A protein and the small-molecule ligand that binds it are described below.
Small molecule (SMILES): OC[C@H]1O[C@@H](O[C@@H]2CO[C@H](CO)[C@@H](O)[C@@H]2O)[C@@H](O)[C@@H](O)[C@@H]1O

Sequence of chain 1.C:
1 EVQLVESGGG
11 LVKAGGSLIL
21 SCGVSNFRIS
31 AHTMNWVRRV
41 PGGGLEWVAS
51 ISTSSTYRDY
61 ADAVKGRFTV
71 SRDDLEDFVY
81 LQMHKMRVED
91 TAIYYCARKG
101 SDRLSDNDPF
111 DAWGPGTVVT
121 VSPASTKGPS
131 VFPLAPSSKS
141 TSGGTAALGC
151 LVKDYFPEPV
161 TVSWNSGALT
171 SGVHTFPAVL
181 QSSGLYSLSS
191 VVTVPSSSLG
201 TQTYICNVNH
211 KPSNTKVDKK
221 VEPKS

Binding-site contacts:
Ligand atom C5 contacts residue SER105 of chain 1.C at 3.3 Å.
Ligand atom O2 contacts residue MAN7 of chain 1.BA at 3.6 Å (h-bond).
Ligand atom O5 contacts residue SER105 of chain 1.C at 3.4 Å.
Ligand atom O4 contacts residue ASP108 of chain 1.C at 3.2 Å (salt-bridge).
Ligand atom O3 contacts residue GLY100 of chain 1.C at 3.1 Å.
Ligand atom C6 contacts residue LEU104 of chain 1.C at 3.1 Å (hydrophobic).
Ligand atom O4 contacts residue ASN107 of chain 1.C at 4.1 Å.
Ligand atom O5 contacts residue LEU104 of chain 1.C at 3.5 Å (h-bond).
Ligand atom O3 contacts residue LEU104 of chain 1.C at 3.7 Å.
Ligand atom C1 contacts residue ASP106 of chain 1.C at 3.0 Å.
Ligand atom C5 contacts residue MAN7 of chain 1.BA at 2.8 Å.
Ligand atom C1 contacts residue MAN7 of chain 1.BA at 2.0 Å.
Ligand atom C3 contacts residue SER105 of chain 1.C at 3.7 Å.
Ligand atom O4 contacts residue LYS99 of chain 1.C at 4.0 Å.
Ligand atom C1 contacts residue ALA31 of chain 1.C at 3.9 Å (hydrophobic).
Ligand atom O2 contacts residue HIS32 of chain 1.C at 3.2 Å.
Ligand atom O6 contacts residue ASP106 of chain 1.C at 4.2 Å.
Ligand atom O5 contacts residue ASP106 of chain 1.C at 3.1 Å (salt-bridge).
Ligand atom C3 contacts residue MAN7 of chain 1.BA at 2.4 Å.
Ligand atom C3 contacts residue LEU104 of chain 1.C at 4.0 Å (hydrophobic).
Ligand atom C6 contacts residue MAN7 of chain 1.BA at 4.2 Å.
Ligand atom O5 contacts residue MAN7 of chain 1.BA at 2.7 Å (h-bond).
Ligand atom C2 contacts residue ALA31 of chain 1.C at 3.2 Å (hydrophobic).
Ligand atom C1 contacts residue SER105 of chain 1.C at 3.5 Å.
Ligand atom C6 contacts residue ASN107 of chain 1.C at 4.0 Å.
Ligand atom C4 contacts residue MAN7 of chain 1.BA at 3.1 Å.
Ligand atom O3 contacts residue SER101 of chain 1.C at 3.9 Å.
Ligand atom C4 contacts residue SER105 of chain 1.C at 3.5 Å.
Ligand atom C6 contacts residue ASP106 of chain 1.C at 3.4 Å.
Ligand atom O3 contacts residue MAN7 of chain 1.BA at 3.8 Å.
Ligand atom O4 contacts residue SER105 of chain 1.C at 2.8 Å (h-bond).
Ligand atom C5 contacts residue LEU104 of chain 1.C at 4.0 Å (hydrophobic).
Ligand atom O2 contacts residue THR33 of chain 1.C at 4.0 Å.
Ligand atom O6 contacts residue GLY92 of chain 1.D at 4.1 Å.
Ligand atom C6 contacts residue SER105 of chain 1.C at 3.8 Å.
Ligand atom C5 contacts residue ASP106 of chain 1.C at 3.5 Å.
Ligand atom C2 contacts residue MAN7 of chain 1.BA at 2.2 Å.
Ligand atom O2 contacts residue ALA31 of chain 1.C at 2.1 Å (h-bond).
Ligand atom O4 contacts residue MAN7 of chain 1.BA at 4.1 Å.
Ligand atom O3 contacts residue SER105 of chain 1.C at 3.9 Å.

Sequence of chain 1.D:
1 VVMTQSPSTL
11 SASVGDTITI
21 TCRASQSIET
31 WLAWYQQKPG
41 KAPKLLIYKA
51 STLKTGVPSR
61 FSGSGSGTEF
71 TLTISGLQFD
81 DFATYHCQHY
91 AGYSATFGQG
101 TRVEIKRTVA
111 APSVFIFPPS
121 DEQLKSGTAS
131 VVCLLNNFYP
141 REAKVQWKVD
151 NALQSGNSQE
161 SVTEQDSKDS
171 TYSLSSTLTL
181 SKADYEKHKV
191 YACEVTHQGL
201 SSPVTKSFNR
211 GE